Sequence of chain 1.OA:
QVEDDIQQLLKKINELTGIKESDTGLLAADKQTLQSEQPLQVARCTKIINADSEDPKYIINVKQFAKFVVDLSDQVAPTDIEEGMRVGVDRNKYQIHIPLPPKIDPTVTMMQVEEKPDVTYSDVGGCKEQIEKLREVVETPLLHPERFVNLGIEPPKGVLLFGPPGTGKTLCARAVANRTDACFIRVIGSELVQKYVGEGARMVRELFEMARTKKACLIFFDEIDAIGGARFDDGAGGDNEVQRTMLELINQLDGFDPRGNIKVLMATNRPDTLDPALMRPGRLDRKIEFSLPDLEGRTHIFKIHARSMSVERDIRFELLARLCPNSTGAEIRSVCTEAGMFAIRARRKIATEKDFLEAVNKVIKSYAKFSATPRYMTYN

Binding-site contacts:
Ligand atom C8 contacts residue LEU235 of chain 1.QA at 3.9 Å (hydrophobic).
Ligand atom O3B contacts residue LYS233 of chain 1.QA at 3.1 Å (salt-bridge).
Ligand atom C5 contacts residue LEU235 of chain 1.QA at 3.5 Å (hydrophobic).
Ligand atom O2B contacts residue LYS233 of chain 1.QA at 2.4 Å (salt-bridge).
Ligand atom N1 contacts residue ILE365 of chain 1.QA at 3.4 Å.
Ligand atom PA contacts residue ARG333 of chain 1.OA at 3.3 Å.
Ligand atom O3A contacts residue ARG333 of chain 1.OA at 3.4 Å (salt-bridge).
Ligand atom C2' contacts residue HIS369 of chain 1.QA at 3.8 Å.
Ligand atom N3 contacts residue GLY230 of chain 1.QA at 3.8 Å.
Ligand atom N7 contacts residue HIS369 of chain 1.QA at 3.7 Å.
Ligand atom N1 contacts residue THR231 of chain 1.QA at 3.6 Å.
Ligand atom O2A contacts residue THR234 of chain 1.QA at 2.9 Å (h-bond).
Ligand atom PB contacts residue PRO229 of chain 1.QA at 3.3 Å.
Ligand atom C2 contacts residue GLY393 of chain 1.QA at 3.6 Å.
Ligand atom C4 contacts residue LEU235 of chain 1.QA at 3.5 Å (hydrophobic).
Ligand atom C2 contacts residue ILE365 of chain 1.QA at 3.8 Å (hydrophobic).
Ligand atom O2' contacts residue HIS369 of chain 1.QA at 3.3 Å (h-bond).
Ligand atom O2G contacts residue ARG336 of chain 1.OA at 2.7 Å (salt-bridge).
Ligand atom PB contacts residue LYS233 of chain 1.QA at 3.6 Å.
Ligand atom N6 contacts residue GLY189 of chain 1.QA at 3.0 Å (h-bond).
Ligand atom N6 contacts residue ILE365 of chain 1.QA at 3.7 Å.
Ligand atom N9 contacts residue HIS369 of chain 1.QA at 3.9 Å.
Ligand atom O2B contacts residue GLY232 of chain 1.QA at 3.1 Å.
Ligand atom O2' contacts residue LYS397 of chain 1.QA at 3.5 Å.
Ligand atom N3 contacts residue GLY393 of chain 1.QA at 3.4 Å.
Ligand atom S1G contacts residue ASP286 of chain 1.QA at 3.3 Å (salt-bridge).
Ligand atom C6 contacts residue ILE365 of chain 1.QA at 3.7 Å (hydrophobic).
Ligand atom N9 contacts residue LEU235 of chain 1.QA at 3.7 Å.
Ligand atom O1B contacts residue THR234 of chain 1.QA at 2.9 Å (h-bond).
Ligand atom O3B contacts residue PRO229 of chain 1.QA at 2.8 Å (h-bond).
Ligand atom C2 contacts residue THR231 of chain 1.QA at 3.2 Å.
Ligand atom C5' contacts residue ARG333 of chain 1.OA at 3.8 Å.
Ligand atom N6 contacts residue ILE188 of chain 1.QA at 3.5 Å.
Ligand atom O1A contacts residue ARG333 of chain 1.OA at 2.2 Å.
Ligand atom O3A contacts residue PRO229 of chain 1.QA at 2.8 Å (h-bond).
Ligand atom O1A contacts residue ARG336 of chain 1.OA at 3.8 Å.
Ligand atom O5' contacts residue ARG333 of chain 1.OA at 3.1 Å (salt-bridge).
Ligand atom N7 contacts residue ASP187 of chain 1.QA at 3.8 Å.
Ligand atom N7 contacts residue LEU235 of chain 1.QA at 3.8 Å.
Ligand atom C8 contacts residue HIS369 of chain 1.QA at 3.3 Å.

Sequence of chain 1.QA:
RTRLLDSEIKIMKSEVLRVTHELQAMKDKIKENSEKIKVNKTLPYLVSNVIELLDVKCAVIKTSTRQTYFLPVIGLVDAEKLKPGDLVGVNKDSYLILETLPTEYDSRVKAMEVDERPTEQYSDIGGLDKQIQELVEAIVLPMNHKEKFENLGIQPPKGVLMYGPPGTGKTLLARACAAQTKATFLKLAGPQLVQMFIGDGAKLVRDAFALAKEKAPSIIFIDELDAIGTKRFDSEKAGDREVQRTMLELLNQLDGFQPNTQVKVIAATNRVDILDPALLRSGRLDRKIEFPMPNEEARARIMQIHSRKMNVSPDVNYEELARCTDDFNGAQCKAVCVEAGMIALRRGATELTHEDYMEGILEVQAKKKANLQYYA

This small molecule binds to this protein.
Small molecule (SMILES): Nc1ncnc2c1ncn2[C@@H]1O[C@H](COP(=O)(O)OP(=O)(O)OP(O)(O)=S)[C@@H](O)[C@H]1O